A small-molecule ligand and the protein it binds are described below.
Small molecule (SMILES): Nc1ccn([C@H]2C[C@H](O[P](=O)(O)OC[C@H]3O[C@@H](n4cnc5c(=O)nc(N)[nH]c54)C[C@@H]3O)[C@@H](CO[P](=O)(O)O[C@H]3C[C@H](n4ccc(N)nc4=O)O[C@@H]3CO[P](=O)(O)O[C@H]3C[C@H](n4cnc5c(=O)nc(N)[nH]c54)O[C@@H]3COP(=O)(O)O)O2)c(=O)n1

Sequence of chain 1.D:
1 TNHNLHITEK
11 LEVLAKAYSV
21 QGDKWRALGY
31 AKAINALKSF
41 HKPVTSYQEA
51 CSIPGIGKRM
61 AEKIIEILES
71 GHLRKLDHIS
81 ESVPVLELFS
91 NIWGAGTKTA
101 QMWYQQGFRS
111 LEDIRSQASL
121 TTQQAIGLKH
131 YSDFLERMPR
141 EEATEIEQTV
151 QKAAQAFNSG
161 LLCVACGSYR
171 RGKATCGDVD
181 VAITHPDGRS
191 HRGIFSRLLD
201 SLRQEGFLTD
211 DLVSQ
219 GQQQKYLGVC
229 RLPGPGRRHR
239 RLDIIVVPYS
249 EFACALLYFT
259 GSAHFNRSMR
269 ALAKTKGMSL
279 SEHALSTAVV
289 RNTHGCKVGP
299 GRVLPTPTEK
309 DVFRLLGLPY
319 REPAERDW

Binding-site contacts:
Ligand atom C5' contacts residue GLY55 of chain 1.D at 3.3 Å.
Ligand atom N1 contacts residue TRP25 of chain 1.D at 3.6 Å.
Ligand atom C2 contacts residue TRP25 of chain 1.D at 3.2 Å (hydrophobic).
Ligand atom N3 contacts residue GLY29 of chain 1.D at 3.5 Å.
Ligand atom O3' contacts residue ILE56 of chain 1.D at 3.5 Å (h-bond).
Ligand atom C4' contacts residue MET60 of chain 1.D at 3.7 Å (hydrophobic).
Ligand atom P contacts residue LYS75 of chain 1.D at 3.4 Å.
Ligand atom O4' contacts residue TYR30 of chain 1.D at 3.5 Å.
Ligand atom OP1 contacts residue TYR18 of chain 1.D at 2.6 Å (h-bond).
Ligand atom C4' contacts residue GLY55 of chain 1.D at 3.2 Å.
Ligand atom O5' contacts residue TYR30 of chain 1.D at 3.0 Å (h-bond).
Ligand atom OP1 contacts residue ARG59 of chain 1.D at 3.3 Å (salt-bridge).
Ligand atom C5' contacts residue ARG59 of chain 1.D at 3.5 Å.
Ligand atom O4' contacts residue ARG26 of chain 1.D at 3.3 Å.
Ligand atom C4 contacts residue TRP25 of chain 1.D at 3.5 Å (hydrophobic).
Ligand atom OP2 contacts residue LYS63 of chain 1.D at 2.5 Å (salt-bridge).
Ligand atom OP2 contacts residue TYR30 of chain 1.D at 3.6 Å.
Ligand atom O3' contacts residue GLY55 of chain 1.D at 3.3 Å.
Ligand atom OP1 contacts residue LYS58 of chain 1.D at 3.6 Å (salt-bridge).
Ligand atom P contacts residue TYR30 of chain 1.D at 3.3 Å.
Ligand atom OP2 contacts residue ARG59 of chain 1.D at 3.1 Å.
Ligand atom OP3 contacts residue ARG59 of chain 1.D at 3.6 Å.
Ligand atom N3 contacts residue TRP25 of chain 1.D at 3.2 Å (h-bond).
Ligand atom O3' contacts residue ARG59 of chain 1.D at 3.7 Å.
Ligand atom OP1 contacts residue TYR30 of chain 1.D at 2.8 Å (h-bond).
Ligand atom C8 contacts residue ARG26 of chain 1.D at 3.5 Å.
Ligand atom O3' contacts residue MET60 of chain 1.D at 3.2 Å.
Ligand atom OP1 contacts residue GLY57 of chain 1.D at 3.0 Å (h-bond).
Ligand atom OP1 contacts residue GLY55 of chain 1.D at 2.7 Å (h-bond).
Ligand atom OP3 contacts residue ARG26 of chain 1.D at 2.5 Å (salt-bridge).
Ligand atom C5' contacts residue GLY57 of chain 1.D at 3.5 Å.
Ligand atom P contacts residue ARG59 of chain 1.D at 3.7 Å.
Ligand atom OP1 contacts residue LYS75 of chain 1.D at 2.8 Å (salt-bridge).
Ligand atom OP1 contacts residue ILE56 of chain 1.D at 3.7 Å.
Ligand atom OP1 contacts residue PRO54 of chain 1.D at 3.5 Å.
Ligand atom OP1 contacts residue MET60 of chain 1.D at 2.9 Å (h-bond).
Ligand atom OP2 contacts residue LYS75 of chain 1.D at 3.0 Å (salt-bridge).
Ligand atom P contacts residue LYS63 of chain 1.D at 3.7 Å.
Ligand atom N2 contacts residue TRP25 of chain 1.D at 3.6 Å.
Ligand atom OP2 contacts residue ARG59 of chain 1.D at 3.4 Å.